Binding-site contacts:
Ligand atom O7 contacts residue GLN308 of chain 1.B at 4.3 Å.
Ligand atom C8 contacts residue GLN308 of chain 1.B at 3.5 Å.
Ligand atom C2 contacts residue ASN235 of chain 1.B at 2.6 Å.
Ligand atom C3 contacts residue ASN235 of chain 1.B at 3.8 Å.
Ligand atom C1 contacts residue ASN235 of chain 1.B at 1.4 Å.
Ligand atom O7 contacts residue ASN235 of chain 1.B at 4.2 Å.
Ligand atom C5 contacts residue LYS84 of chain 1.B at 3.3 Å.
Ligand atom C7 contacts residue ASN235 of chain 1.B at 3.4 Å.
Ligand atom N2 contacts residue ASN235 of chain 1.B at 3.1 Å (h-bond).
Ligand atom O6 contacts residue ASN235 of chain 1.B at 4.0 Å.
Ligand atom O5 contacts residue LYS84 of chain 1.B at 3.5 Å (salt-bridge).
Ligand atom C5 contacts residue ASN235 of chain 1.B at 3.4 Å.
Ligand atom C7 contacts residue GLN308 of chain 1.B at 4.3 Å.
Ligand atom C4 contacts residue ASN235 of chain 1.B at 4.0 Å.
Ligand atom C6 contacts residue LYS84 of chain 1.B at 3.3 Å.
Ligand atom C6 contacts residue ASN235 of chain 1.B at 3.7 Å.
Ligand atom O5 contacts residue ASN235 of chain 1.B at 2.3 Å (h-bond).
Ligand atom C8 contacts residue ASN235 of chain 1.B at 3.4 Å.

This small molecule binds to this protein.
Small molecule (SMILES): CC(=O)N[C@@H]1[C@@H](O)[C@H](O)[C@@H](CO)O[C@H]1O

Sequence of chain 1.B:
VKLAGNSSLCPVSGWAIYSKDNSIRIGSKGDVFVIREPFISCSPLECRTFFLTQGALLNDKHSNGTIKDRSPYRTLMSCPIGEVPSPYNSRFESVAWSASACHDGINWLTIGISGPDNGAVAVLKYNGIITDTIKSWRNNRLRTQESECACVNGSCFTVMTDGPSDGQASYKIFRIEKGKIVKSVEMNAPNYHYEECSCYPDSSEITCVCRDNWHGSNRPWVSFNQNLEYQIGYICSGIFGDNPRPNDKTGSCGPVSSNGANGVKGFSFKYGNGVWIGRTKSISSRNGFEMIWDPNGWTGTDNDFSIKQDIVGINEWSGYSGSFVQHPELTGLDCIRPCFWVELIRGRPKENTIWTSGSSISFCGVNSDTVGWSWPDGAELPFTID